Binding-site contacts:
Ligand atom C21 contacts residue PHE169 of chain 1.A at 3.7 Å (hydrophobic).
Ligand atom C13 contacts residue THR106 of chain 1.A at 3.8 Å.
Ligand atom C11 contacts residue LYS53 of chain 1.A at 3.5 Å.
Ligand atom C24 contacts residue ALA51 of chain 1.A at 3.5 Å (hydrophobic).
Ligand atom N23 contacts residue MET109 of chain 1.A at 2.9 Å (h-bond).
Ligand atom C11 contacts residue ILE84 of chain 1.A at 3.7 Å (hydrophobic).
Ligand atom C5 contacts residue ASP168 of chain 1.A at 3.5 Å.
Ligand atom C18 contacts residue PHE169 of chain 1.A at 3.6 Å (hydrophobic).
Ligand atom N10 contacts residue GLU71 of chain 1.A at 3.2 Å (salt-bridge).
Ligand atom O31 contacts residue ILE141 of chain 1.A at 3.6 Å.
Ligand atom C16 contacts residue ALA51 of chain 1.A at 3.4 Å (hydrophobic).
Ligand atom C8 contacts residue ASP168 of chain 1.A at 3.2 Å.
Ligand atom N23 contacts residue HIS107 of chain 1.A at 3.6 Å.
Ligand atom O9 contacts residue ASP168 of chain 1.A at 3.0 Å (salt-bridge).
Ligand atom C12 contacts residue LEU75 of chain 1.A at 3.6 Å (hydrophobic).
Ligand atom O9 contacts residue ILE84 of chain 1.A at 3.1 Å.
Ligand atom C7 contacts residue GLU71 of chain 1.A at 3.7 Å.
Ligand atom C14 contacts residue THR106 of chain 1.A at 3.6 Å.
Ligand atom C24 contacts residue MET109 of chain 1.A at 3.6 Å (hydrophobic).
Ligand atom C6 contacts residue ASP168 of chain 1.A at 3.7 Å.
Ligand atom C15 contacts residue THR106 of chain 1.A at 3.6 Å.
Ligand atom C22 contacts residue MET109 of chain 1.A at 3.5 Å (hydrophobic).
Ligand atom C19 contacts residue PHE169 of chain 1.A at 3.6 Å (hydrophobic).
Ligand atom N10 contacts residue LEU75 of chain 1.A at 3.7 Å.
Ligand atom N10 contacts residue ASP168 of chain 1.A at 3.7 Å.
Ligand atom C6 contacts residue LEU75 of chain 1.A at 3.6 Å (hydrophobic).
Ligand atom N23 contacts residue LEU108 of chain 1.A at 3.7 Å.
Ligand atom C27 contacts residue LYS53 of chain 1.A at 3.4 Å.
Ligand atom C8 contacts residue ILE84 of chain 1.A at 3.8 Å (hydrophobic).
Ligand atom N23 contacts residue ALA51 of chain 1.A at 3.5 Å.
Ligand atom C32 contacts residue HIS148 of chain 1.A at 3.6 Å.
Ligand atom C25 contacts residue THR106 of chain 1.A at 3.8 Å.
Ligand atom C26 contacts residue LYS53 of chain 1.A at 3.7 Å.
Ligand atom N10 contacts residue LYS53 of chain 1.A at 3.6 Å.
Ligand atom C30 contacts residue ILE166 of chain 1.A at 3.6 Å (hydrophobic).
Ligand atom C15 contacts residue ALA51 of chain 1.A at 3.6 Å (hydrophobic).
Ligand atom F1 contacts residue GLU71 of chain 1.A at 3.6 Å.
Ligand atom C27 contacts residue ASP168 of chain 1.A at 3.6 Å.
Ligand atom C24 contacts residue HIS107 of chain 1.A at 3.1 Å.
Ligand atom O9 contacts residue LEU167 of chain 1.A at 3.5 Å.

A protein and the small-molecule ligand that binds it are described below.
Small molecule (SMILES): O=C(Nc1ccc2ccn(CCc3ccncc3)c2c1)c1cc(F)cc(N2CCOCC2)c1

Sequence of chain 1.A:
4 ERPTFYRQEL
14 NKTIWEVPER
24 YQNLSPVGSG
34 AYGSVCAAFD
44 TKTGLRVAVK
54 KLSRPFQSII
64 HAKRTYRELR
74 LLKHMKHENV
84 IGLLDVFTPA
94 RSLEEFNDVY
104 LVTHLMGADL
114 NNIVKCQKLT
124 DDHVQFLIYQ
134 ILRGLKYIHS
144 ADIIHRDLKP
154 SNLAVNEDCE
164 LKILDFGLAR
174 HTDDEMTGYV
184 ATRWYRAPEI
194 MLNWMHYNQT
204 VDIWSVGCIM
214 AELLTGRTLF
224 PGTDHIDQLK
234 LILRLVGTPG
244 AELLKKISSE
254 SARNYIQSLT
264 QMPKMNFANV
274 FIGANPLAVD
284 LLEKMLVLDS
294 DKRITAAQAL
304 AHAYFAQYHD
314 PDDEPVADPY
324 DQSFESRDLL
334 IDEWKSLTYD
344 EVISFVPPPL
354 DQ